This protein binds this small molecule.
Small molecule (SMILES): CC(=O)N[C@H]1[C@H](O[C@H]2[C@H](O)[C@@H](NC(C)=O)CO[C@@H]2CO[C@@H]2O[C@@H](C)[C@@H](O)[C@@H](O)[C@@H]2O)O[C@H](CO)[C@@H](O)[C@@H]1O

Sequence of chain 11.C:
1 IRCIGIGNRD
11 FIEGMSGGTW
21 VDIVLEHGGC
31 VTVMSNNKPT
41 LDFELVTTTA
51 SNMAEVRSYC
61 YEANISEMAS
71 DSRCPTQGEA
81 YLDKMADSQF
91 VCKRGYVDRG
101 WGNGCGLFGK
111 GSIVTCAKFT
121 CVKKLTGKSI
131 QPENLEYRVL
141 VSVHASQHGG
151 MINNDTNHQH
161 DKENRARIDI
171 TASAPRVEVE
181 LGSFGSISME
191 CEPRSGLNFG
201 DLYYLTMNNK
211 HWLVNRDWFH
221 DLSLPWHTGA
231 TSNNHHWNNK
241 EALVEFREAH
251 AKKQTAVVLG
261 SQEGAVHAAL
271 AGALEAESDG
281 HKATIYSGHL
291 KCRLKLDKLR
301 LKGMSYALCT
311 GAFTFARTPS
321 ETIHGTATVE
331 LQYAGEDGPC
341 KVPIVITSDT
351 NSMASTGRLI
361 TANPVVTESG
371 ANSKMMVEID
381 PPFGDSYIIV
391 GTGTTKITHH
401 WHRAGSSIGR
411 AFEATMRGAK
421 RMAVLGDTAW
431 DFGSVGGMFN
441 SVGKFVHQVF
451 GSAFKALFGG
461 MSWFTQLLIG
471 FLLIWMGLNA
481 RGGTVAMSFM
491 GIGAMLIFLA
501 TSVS

Binding-site contacts:
Ligand atom C5 contacts residue MET151 of chain 11.C at 3.8 Å (hydrophobic).
Ligand atom O7 contacts residue ASN154 of chain 11.C at 4.0 Å.
Ligand atom C8 contacts residue THR156 of chain 11.C at 4.2 Å.
Ligand atom C4 contacts residue MET151 of chain 11.C at 3.9 Å (hydrophobic).
Ligand atom O7 contacts residue GLY150 of chain 11.C at 2.9 Å (h-bond).
Ligand atom C7 contacts residue ASN154 of chain 11.C at 3.7 Å.
Ligand atom O5 contacts residue THR156 of chain 11.C at 4.1 Å.
Ligand atom C1 contacts residue THR156 of chain 11.C at 4.2 Å.
Ligand atom C8 contacts residue GLY150 of chain 11.C at 3.7 Å.
Ligand atom C6 contacts residue ASP161 of chain 11.C at 3.7 Å.
Ligand atom C6 contacts residue THR156 of chain 11.C at 3.9 Å.
Ligand atom O5 contacts residue MET151 of chain 11.C at 3.9 Å.
Ligand atom O7 contacts residue HIS148 of chain 11.C at 3.6 Å.
Ligand atom C8 contacts residue ASN157 of chain 11.C at 3.3 Å.
Ligand atom C3 contacts residue MET151 of chain 11.C at 4.1 Å (hydrophobic).
Ligand atom O5 contacts residue ASN154 of chain 11.C at 2.3 Å (h-bond).
Ligand atom C6 contacts residue ASN157 of chain 11.C at 3.7 Å.
Ligand atom C2 contacts residue ASN154 of chain 11.C at 2.4 Å.
Ligand atom O5 contacts residue THR156 of chain 11.C at 3.8 Å.
Ligand atom C5 contacts residue ASN154 of chain 11.C at 3.6 Å.
Ligand atom C1 contacts residue GLY150 of chain 11.C at 4.0 Å.
Ligand atom C3 contacts residue ASN154 of chain 11.C at 3.8 Å.
Ligand atom C5 contacts residue THR156 of chain 11.C at 3.8 Å.
Ligand atom O6 contacts residue MET151 of chain 11.C at 4.4 Å.
Ligand atom C5 contacts residue THR156 of chain 11.C at 4.1 Å.
Ligand atom N2 contacts residue ASN154 of chain 11.C at 2.9 Å (h-bond).
Ligand atom C7 contacts residue GLY150 of chain 11.C at 3.1 Å.
Ligand atom C6 contacts residue THR156 of chain 11.C at 3.8 Å.
Ligand atom C4 contacts residue ASN154 of chain 11.C at 4.2 Å.
Ligand atom N2 contacts residue GLY150 of chain 11.C at 3.5 Å (h-bond).
Ligand atom C1 contacts residue MET151 of chain 11.C at 4.2 Å (hydrophobic).
Ligand atom C1 contacts residue ASN154 of chain 11.C at 1.4 Å.
Ligand atom O5 contacts residue ASN157 of chain 11.C at 4.2 Å.
Ligand atom C2 contacts residue MET151 of chain 11.C at 4.3 Å (hydrophobic).
Ligand atom C2 contacts residue GLY150 of chain 11.C at 3.8 Å.